Sequence of chain 1.A:
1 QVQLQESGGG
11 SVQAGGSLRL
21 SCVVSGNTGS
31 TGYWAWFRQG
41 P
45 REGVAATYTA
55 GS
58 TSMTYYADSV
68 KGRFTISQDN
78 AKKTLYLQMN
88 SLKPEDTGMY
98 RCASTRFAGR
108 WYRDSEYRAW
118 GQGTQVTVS

A small-molecule ligand and the protein it binds are described below.
Small molecule (SMILES): C[C@]12CCC(=O)C=C1CC[C@@H]1[C@@H]2[C@@H](O)C[C@@]2(C)[C@H]1CC[C@]2(O)C(=O)CO

Binding-site contacts:
Ligand atom C5 contacts residue THR28 of chain 1.A at 3.9 Å.
Ligand atom C1 contacts residue THR28 of chain 1.A at 3.8 Å.
Ligand atom O1 contacts residue ARG103 of chain 1.A at 3.7 Å.
Ligand atom C12 contacts residue GLY29 of chain 1.A at 3.5 Å.
Ligand atom C9 contacts residue GLY29 of chain 1.A at 3.8 Å.
Ligand atom C7 contacts residue TRP34 of chain 1.A at 3.7 Å (hydrophobic).
Ligand atom C18 contacts residue THR53 of chain 1.A at 3.9 Å.
Ligand atom C1 contacts residue THR31 of chain 1.A at 3.4 Å.
Ligand atom C11 contacts residue SER30 of chain 1.A at 3.4 Å.
Ligand atom O2 contacts residue THR31 of chain 1.A at 3.9 Å.
Ligand atom C2 contacts residue THR102 of chain 1.A at 3.5 Å.
Ligand atom C1 contacts residue ARG103 of chain 1.A at 3.8 Å.
Ligand atom C18 contacts residue GLN75 of chain 1.A at 3.8 Å.
Ligand atom C16 contacts residue ASN77 of chain 1.A at 3.6 Å.
Ligand atom C1 contacts residue GLY32 of chain 1.A at 3.9 Å.
Ligand atom C11 contacts residue THR31 of chain 1.A at 3.9 Å.
Ligand atom C9 contacts residue THR28 of chain 1.A at 3.8 Å.
Ligand atom C1 contacts residue GLY29 of chain 1.A at 3.9 Å.
Ligand atom C2 contacts residue GLY32 of chain 1.A at 3.6 Å.
Ligand atom O1 contacts residue SER101 of chain 1.A at 3.6 Å.
Ligand atom C6 contacts residue TRP34 of chain 1.A at 3.5 Å (hydrophobic).
Ligand atom C2 contacts residue ARG103 of chain 1.A at 3.9 Å.
Ligand atom O1 contacts residue THR102 of chain 1.A at 3.5 Å.
Ligand atom C12 contacts residue SER30 of chain 1.A at 3.5 Å.
Ligand atom C11 contacts residue GLY29 of chain 1.A at 3.4 Å.
Ligand atom O4 contacts residue ASN77 of chain 1.A at 3.2 Å.
Ligand atom C18 contacts residue ASN77 of chain 1.A at 3.6 Å.
Ligand atom C19 contacts residue GLY32 of chain 1.A at 3.7 Å.
Ligand atom C3 contacts residue THR102 of chain 1.A at 3.9 Å.
Ligand atom C3 contacts residue THR28 of chain 1.A at 3.8 Å.
Ligand atom O2 contacts residue THR53 of chain 1.A at 3.4 Å.
Ligand atom C7 contacts residue VAL24 of chain 1.A at 3.9 Å (hydrophobic).
Ligand atom C2 contacts residue THR31 of chain 1.A at 3.4 Å.
Ligand atom C15 contacts residue TRP34 of chain 1.A at 3.9 Å (hydrophobic).
Ligand atom C3 contacts residue SER101 of chain 1.A at 3.9 Å.
Ligand atom C5 contacts residue SER101 of chain 1.A at 4.0 Å.
Ligand atom C2 contacts residue THR28 of chain 1.A at 3.8 Å.
Ligand atom C4 contacts residue SER101 of chain 1.A at 3.3 Å.
Ligand atom C4 contacts residue THR28 of chain 1.A at 3.6 Å.
Ligand atom O2 contacts residue SER30 of chain 1.A at 3.0 Å (h-bond).